A small-molecule ligand and the protein it binds are described below.
Small molecule (SMILES): CC(=O)N[C@H]1[C@H](O[C@H]2[C@H](O)[C@@H](NC(C)=O)CO[C@@H]2CO)O[C@H](CO)[C@@H](O)[C@@H]1O

Sequence of chain 1.A:
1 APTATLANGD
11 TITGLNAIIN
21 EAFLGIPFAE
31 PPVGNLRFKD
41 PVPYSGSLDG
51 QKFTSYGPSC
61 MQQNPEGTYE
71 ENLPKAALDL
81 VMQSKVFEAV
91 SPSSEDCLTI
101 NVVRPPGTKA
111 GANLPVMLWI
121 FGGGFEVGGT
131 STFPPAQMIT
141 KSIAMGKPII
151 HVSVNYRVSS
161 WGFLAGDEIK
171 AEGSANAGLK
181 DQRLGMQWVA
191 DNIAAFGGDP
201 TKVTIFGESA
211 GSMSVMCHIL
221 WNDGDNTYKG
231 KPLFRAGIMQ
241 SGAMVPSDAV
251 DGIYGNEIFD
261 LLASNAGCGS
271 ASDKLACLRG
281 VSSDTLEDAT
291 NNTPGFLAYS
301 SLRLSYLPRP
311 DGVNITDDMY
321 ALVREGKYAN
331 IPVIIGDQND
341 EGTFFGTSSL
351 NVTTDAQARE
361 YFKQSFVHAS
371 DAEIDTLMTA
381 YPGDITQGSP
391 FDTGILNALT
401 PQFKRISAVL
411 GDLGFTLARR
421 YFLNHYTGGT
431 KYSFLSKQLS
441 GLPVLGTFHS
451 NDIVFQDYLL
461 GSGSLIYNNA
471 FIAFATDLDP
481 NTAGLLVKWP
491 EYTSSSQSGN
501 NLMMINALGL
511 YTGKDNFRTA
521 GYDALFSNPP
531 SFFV

Binding-site contacts:
Ligand atom C8 contacts residue ASN351 of chain 1.A at 3.8 Å.
Ligand atom C3 contacts residue GLU70 of chain 1.A at 3.7 Å.
Ligand atom C1 contacts residue TYR299 of chain 1.A at 4.0 Å (hydrophobic).
Ligand atom O5 contacts residue ASN351 of chain 1.A at 2.4 Å (h-bond).
Ligand atom O7 contacts residue GLN364 of chain 1.A at 4.0 Å.
Ligand atom C2 contacts residue ASN351 of chain 1.A at 2.5 Å.
Ligand atom C8 contacts residue TYR69 of chain 1.A at 3.2 Å (hydrophobic).
Ligand atom C2 contacts residue GLU70 of chain 1.A at 3.9 Å.
Ligand atom O7 contacts residue TYR299 of chain 1.A at 3.9 Å.
Ligand atom C8 contacts residue GLN357 of chain 1.A at 3.5 Å.
Ligand atom C5 contacts residue ASN351 of chain 1.A at 3.2 Å.
Ligand atom N2 contacts residue TYR299 of chain 1.A at 3.8 Å.
Ligand atom C2 contacts residue TYR69 of chain 1.A at 4.2 Å (hydrophobic).
Ligand atom C6 contacts residue TYR299 of chain 1.A at 3.8 Å (hydrophobic).
Ligand atom C8 contacts residue TYR299 of chain 1.A at 4.3 Å (hydrophobic).
Ligand atom O7 contacts residue TYR69 of chain 1.A at 4.0 Å.
Ligand atom N2 contacts residue GLU70 of chain 1.A at 3.2 Å (salt-bridge).
Ligand atom O7 contacts residue ASN351 of chain 1.A at 3.9 Å.
Ligand atom C8 contacts residue SER300 of chain 1.A at 3.7 Å.
Ligand atom C7 contacts residue TYR69 of chain 1.A at 3.4 Å (hydrophobic).
Ligand atom C7 contacts residue TYR299 of chain 1.A at 3.9 Å (hydrophobic).
Ligand atom O3 contacts residue TYR69 of chain 1.A at 2.6 Å (h-bond).
Ligand atom C4 contacts residue ASN351 of chain 1.A at 3.9 Å.
Ligand atom C3 contacts residue TYR299 of chain 1.A at 3.9 Å (hydrophobic).
Ligand atom C1 contacts residue GLU70 of chain 1.A at 3.4 Å.
Ligand atom O5 contacts residue GLU70 of chain 1.A at 4.1 Å.
Ligand atom N2 contacts residue ASN351 of chain 1.A at 2.6 Å (h-bond).
Ligand atom C7 contacts residue GLU70 of chain 1.A at 4.1 Å.
Ligand atom C8 contacts residue GLU70 of chain 1.A at 4.0 Å.
Ligand atom C7 contacts residue ASN351 of chain 1.A at 3.4 Å.
Ligand atom N2 contacts residue TYR69 of chain 1.A at 3.7 Å.
Ligand atom C5 contacts residue TYR299 of chain 1.A at 3.6 Å (hydrophobic).
Ligand atom C1 contacts residue ASN351 of chain 1.A at 1.4 Å.
Ligand atom O6 contacts residue GLU70 of chain 1.A at 2.7 Å (salt-bridge).
Ligand atom C6 contacts residue GLU70 of chain 1.A at 3.8 Å.
Ligand atom O4 contacts residue TYR299 of chain 1.A at 4.1 Å.
Ligand atom C3 contacts residue ASN351 of chain 1.A at 3.4 Å.
Ligand atom C3 contacts residue TYR69 of chain 1.A at 3.6 Å (hydrophobic).
Ligand atom C5 contacts residue GLU70 of chain 1.A at 3.9 Å.
Ligand atom O5 contacts residue TYR299 of chain 1.A at 4.1 Å.